Binding-site contacts:
Ligand atom O3 contacts residue SER674 of chain 1.A at 3.0 Å (h-bond).
Ligand atom C6 contacts residue HIS377 of chain 1.A at 3.5 Å.
Ligand atom C4A contacts residue ASN284 of chain 1.A at 3.6 Å.
Ligand atom C6A contacts residue ASN284 of chain 1.A at 3.6 Å.
Ligand atom C2 contacts residue HIS377 of chain 1.A at 3.5 Å.
Ligand atom O3 contacts residue GLU672 of chain 1.A at 2.8 Å (salt-bridge).
Ligand atom O2A contacts residue ASP283 of chain 1.A at 3.2 Å (salt-bridge).
Ligand atom O6 contacts residue HIS377 of chain 1.A at 2.7 Å (h-bond).
Ligand atom N3 contacts residue ASP283 of chain 1.A at 3.3 Å (salt-bridge).
Ligand atom C3 contacts residue GLY675 of chain 1.A at 3.7 Å.
Ligand atom O6 contacts residue VAL455 of chain 1.A at 3.8 Å.
Ligand atom C2A contacts residue ASN284 of chain 1.A at 3.9 Å.
Ligand atom C5 contacts residue LEU136 of chain 1.A at 3.8 Å (hydrophobic).
Ligand atom C6 contacts residue GLY135 of chain 1.A at 3.7 Å.
Ligand atom O2 contacts residue GLU672 of chain 1.A at 3.0 Å (salt-bridge).
Ligand atom C2A contacts residue ASP283 of chain 1.A at 3.6 Å.
Ligand atom C3 contacts residue GLU672 of chain 1.A at 3.3 Å.
Ligand atom O3 contacts residue ALA673 of chain 1.A at 3.2 Å (h-bond).
Ligand atom C5 contacts residue GLY135 of chain 1.A at 3.8 Å.
Ligand atom O5 contacts residue LEU136 of chain 1.A at 3.6 Å (h-bond).
Ligand atom O2A contacts residue LEU136 of chain 1.A at 3.0 Å (h-bond).
Ligand atom O2 contacts residue ASN284 of chain 1.A at 3.2 Å (h-bond).
Ligand atom O5 contacts residue HIS377 of chain 1.A at 3.8 Å.
Ligand atom C5A contacts residue ASN284 of chain 1.A at 3.5 Å.
Ligand atom N1 contacts residue ASN284 of chain 1.A at 3.7 Å.
Ligand atom N3 contacts residue ASN284 of chain 1.A at 3.9 Å.
Ligand atom C2 contacts residue GLU672 of chain 1.A at 3.7 Å.
Ligand atom O3 contacts residue GLY675 of chain 1.A at 3.1 Å (h-bond).
Ligand atom O4 contacts residue GLY675 of chain 1.A at 2.8 Å (h-bond).
Ligand atom C2A contacts residue LEU136 of chain 1.A at 3.6 Å (hydrophobic).
Ligand atom C6A contacts residue HIS377 of chain 1.A at 3.3 Å.
Ligand atom O2 contacts residue TYR573 of chain 1.A at 3.0 Å (h-bond).
Ligand atom C6 contacts residue ASN484 of chain 1.A at 3.2 Å.
Ligand atom O4A contacts residue ASN284 of chain 1.A at 3.0 Å (h-bond).
Ligand atom O6 contacts residue ASN484 of chain 1.A at 2.8 Å (h-bond).
Ligand atom C4 contacts residue GLY675 of chain 1.A at 3.7 Å.
Ligand atom O4 contacts residue ASN484 of chain 1.A at 3.5 Å (h-bond).
Ligand atom C5A contacts residue THR378 of chain 1.A at 3.9 Å.
Ligand atom O4 contacts residue SER674 of chain 1.A at 3.6 Å.
Ligand atom O2A contacts residue GLY135 of chain 1.A at 3.4 Å (h-bond).

Sequence of chain 1.A:
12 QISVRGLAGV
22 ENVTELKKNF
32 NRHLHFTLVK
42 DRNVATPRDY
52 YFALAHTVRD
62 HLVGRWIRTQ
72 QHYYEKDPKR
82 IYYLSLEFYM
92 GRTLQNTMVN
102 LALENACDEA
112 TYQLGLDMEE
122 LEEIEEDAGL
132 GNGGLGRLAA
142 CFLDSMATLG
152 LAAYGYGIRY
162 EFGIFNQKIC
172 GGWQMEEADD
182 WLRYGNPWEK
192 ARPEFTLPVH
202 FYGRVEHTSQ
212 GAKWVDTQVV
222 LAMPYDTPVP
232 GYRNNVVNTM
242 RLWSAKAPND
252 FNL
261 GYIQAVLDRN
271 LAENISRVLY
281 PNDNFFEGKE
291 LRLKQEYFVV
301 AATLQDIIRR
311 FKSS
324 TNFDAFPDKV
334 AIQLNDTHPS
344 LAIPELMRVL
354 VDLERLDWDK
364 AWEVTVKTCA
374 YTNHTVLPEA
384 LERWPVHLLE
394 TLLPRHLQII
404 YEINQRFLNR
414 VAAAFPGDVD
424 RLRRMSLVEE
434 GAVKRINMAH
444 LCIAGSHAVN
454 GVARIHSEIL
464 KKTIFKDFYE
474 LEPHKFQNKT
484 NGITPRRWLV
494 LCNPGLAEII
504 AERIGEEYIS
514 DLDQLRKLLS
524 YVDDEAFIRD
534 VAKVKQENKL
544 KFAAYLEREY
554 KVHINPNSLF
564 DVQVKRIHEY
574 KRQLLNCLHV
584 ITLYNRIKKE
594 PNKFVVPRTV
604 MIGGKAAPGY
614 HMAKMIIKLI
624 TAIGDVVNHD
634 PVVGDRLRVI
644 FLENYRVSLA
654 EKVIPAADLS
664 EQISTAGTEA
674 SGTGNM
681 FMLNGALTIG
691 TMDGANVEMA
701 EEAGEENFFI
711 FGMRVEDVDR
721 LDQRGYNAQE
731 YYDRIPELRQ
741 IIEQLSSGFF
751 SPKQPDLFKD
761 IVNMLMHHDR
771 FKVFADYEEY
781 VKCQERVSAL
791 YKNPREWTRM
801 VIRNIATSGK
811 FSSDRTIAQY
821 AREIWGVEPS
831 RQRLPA

The small molecule below binds the protein below.
Small molecule (SMILES): O=c1ccn([C@@H]2O[C@H](CO)[C@@H](O)[C@H](O)[C@H]2O)c(=O)[nH]1